A small-molecule ligand and the protein it binds are described below.
Small molecule (SMILES): C=C(S)[C@H](NC(=O)CCC[C@H](N)C(=O)O)C(=O)O[C@@H](C(=O)O)[C@H](C)CO

Sequence of chain 1.A:
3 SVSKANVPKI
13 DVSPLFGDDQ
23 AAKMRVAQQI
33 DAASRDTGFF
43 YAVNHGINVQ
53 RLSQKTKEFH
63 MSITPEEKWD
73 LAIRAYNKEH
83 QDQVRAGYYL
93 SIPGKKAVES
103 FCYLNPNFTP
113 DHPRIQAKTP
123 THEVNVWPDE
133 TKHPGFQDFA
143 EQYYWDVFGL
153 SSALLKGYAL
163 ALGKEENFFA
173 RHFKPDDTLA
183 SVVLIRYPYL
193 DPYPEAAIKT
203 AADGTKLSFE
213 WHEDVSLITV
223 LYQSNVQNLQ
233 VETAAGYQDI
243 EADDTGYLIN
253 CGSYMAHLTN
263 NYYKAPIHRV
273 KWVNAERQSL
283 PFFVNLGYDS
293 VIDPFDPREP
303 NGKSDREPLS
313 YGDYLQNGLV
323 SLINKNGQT

Binding-site contacts:
Ligand atom O15 contacts residue THR331 of chain 1.A at 3.8 Å.
Ligand atom S17 contacts residue PHE285 of chain 1.A at 3.7 Å.
Ligand atom O31 contacts residue HIS214 of chain 1.A at 3.3 Å (h-bond).
Ligand atom C31 contacts residue TYR189 of chain 1.A at 3.5 Å (hydrophobic).
Ligand atom C16 contacts residue FE21 of chain 1.B at 3.6 Å.
Ligand atom C25 contacts residue PHE211 of chain 1.A at 2.7 Å (hydrophobic).
Ligand atom O18 contacts residue ILE187 of chain 1.A at 3.6 Å.
Ligand atom O42 contacts residue SER281 of chain 1.A at 2.7 Å (h-bond).
Ligand atom O31 contacts residue FE21 of chain 1.B at 2.2 Å.
Ligand atom C37 contacts residue FE21 of chain 1.B at 3.5 Å.
Ligand atom O42 contacts residue GLN225 of chain 1.A at 3.7 Å.
Ligand atom C25 contacts residue HIS214 of chain 1.A at 3.3 Å.
Ligand atom O19 contacts residue ARG87 of chain 1.A at 2.8 Å (salt-bridge).
Ligand atom O20 contacts residue ARG87 of chain 1.A at 2.8 Å (salt-bridge).
Ligand atom O43 contacts residue TYR189 of chain 1.A at 2.6 Å (h-bond).
Ligand atom N14 contacts residue TYR91 of chain 1.A at 3.0 Å (h-bond).
Ligand atom N14 contacts residue CYS104 of chain 1.A at 3.8 Å.
Ligand atom O19 contacts residue LEU321 of chain 1.A at 3.7 Å.
Ligand atom O18 contacts residue PHE285 of chain 1.A at 3.4 Å.
Ligand atom C7 contacts residue LEU324 of chain 1.A at 3.9 Å (hydrophobic).
Ligand atom S17 contacts residue ASP216 of chain 1.A at 3.1 Å (salt-bridge).
Ligand atom S17 contacts residue HIS214 of chain 1.A at 3.3 Å (h-bond).
Ligand atom C31 contacts residue SER281 of chain 1.A at 3.5 Å.
Ligand atom O20 contacts residue SER183 of chain 1.A at 2.6 Å (h-bond).
Ligand atom C37 contacts residue VAL272 of chain 1.A at 3.8 Å (hydrophobic).
Ligand atom N11 contacts residue PHE285 of chain 1.A at 3.6 Å.
Ligand atom C31 contacts residue ILE187 of chain 1.A at 3.8 Å (hydrophobic).
Ligand atom C1 contacts residue ARG87 of chain 1.A at 3.6 Å.
Ligand atom C30 contacts residue ILE187 of chain 1.A at 3.6 Å (hydrophobic).
Ligand atom C33 contacts residue PRO283 of chain 1.A at 3.9 Å (hydrophobic).
Ligand atom O18 contacts residue PRO283 of chain 1.A at 3.8 Å.
Ligand atom C30 contacts residue SER281 of chain 1.A at 3.7 Å.
Ligand atom C32 contacts residue SER281 of chain 1.A at 3.8 Å.
Ligand atom C4 contacts residue PHE285 of chain 1.A at 3.9 Å (hydrophobic).
Ligand atom O31 contacts residue HIS270 of chain 1.A at 3.3 Å (h-bond).
Ligand atom O42 contacts residue TYR189 of chain 1.A at 3.5 Å.
Ligand atom C16 contacts residue HIS214 of chain 1.A at 3.6 Å.
Ligand atom S17 contacts residue FE21 of chain 1.B at 2.4 Å.
Ligand atom C1 contacts residue SER183 of chain 1.A at 3.6 Å.
Ligand atom C16 contacts residue PHE211 of chain 1.A at 3.8 Å (hydrophobic).